Binding-site contacts:
Ligand atom N2 contacts residue PRO64 of chain 32.G at 4.3 Å.
Ligand atom C7 contacts residue PRO64 of chain 32.G at 3.8 Å (hydrophobic).
Ligand atom C5 contacts residue ASN66 of chain 32.G at 3.5 Å.
Ligand atom O5 contacts residue ASN66 of chain 32.G at 2.2 Å (h-bond).
Ligand atom N2 contacts residue ILE65 of chain 32.G at 4.4 Å.
Ligand atom C7 contacts residue ASN66 of chain 32.G at 4.0 Å.
Ligand atom C3 contacts residue ASN66 of chain 32.G at 3.6 Å.
Ligand atom C8 contacts residue GLN87 of chain 32.G at 4.5 Å.
Ligand atom N2 contacts residue ASN66 of chain 32.G at 2.8 Å (h-bond).
Ligand atom C4 contacts residue ASN66 of chain 32.G at 4.0 Å.
Ligand atom C2 contacts residue ASN66 of chain 32.G at 2.2 Å.
Ligand atom C1 contacts residue ASN66 of chain 32.G at 1.4 Å.
Ligand atom O7 contacts residue PRO64 of chain 32.G at 3.9 Å.
Ligand atom C8 contacts residue PRO64 of chain 32.G at 3.4 Å (hydrophobic).
Ligand atom O7 contacts residue ASN66 of chain 32.G at 4.3 Å.

Sequence of chain 32.G:
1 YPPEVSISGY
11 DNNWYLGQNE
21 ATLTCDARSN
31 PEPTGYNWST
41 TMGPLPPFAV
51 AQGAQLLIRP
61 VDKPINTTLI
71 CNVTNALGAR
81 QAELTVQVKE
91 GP

A small-molecule ligand and the protein it binds are described below.
Small molecule (SMILES): CC(=O)N[C@H]1[C@H](O[C@H]2[C@H](O)[C@@H](NC(C)=O)CO[C@@H]2CO[C@@H]2O[C@@H](C)[C@@H](O)[C@@H](O)[C@@H]2O)O[C@H](CO)[C@@H](O[C@@H]2O[C@H](CO)[C@@H](O)[C@H](O)[C@@H]2O)[C@@H]1O